Binding-site contacts:
Ligand atom O2P contacts residue GLY365 of chain 4.B at 3.4 Å.
Ligand atom C4 contacts residue SAE1 of chain 4.F at 3.6 Å.
Ligand atom N3 contacts residue SER329 of chain 4.B at 3.1 Å (h-bond).
Ligand atom C4 contacts residue SER329 of chain 4.B at 3.4 Å.
Ligand atom C5 contacts residue CYS331 of chain 4.B at 2.7 Å (hydrophobic).
Ligand atom C2 contacts residue SAE1 of chain 4.F at 3.5 Å.
Ligand atom O2P contacts residue GLY387 of chain 4.B at 3.5 Å (h-bond).
Ligand atom O3P contacts residue GLY387 of chain 4.B at 3.0 Å.
Ligand atom O1P contacts residue GLY328 of chain 4.B at 3.0 Å.
Ligand atom O4' contacts residue GLY328 of chain 4.B at 3.5 Å.
Ligand atom C2' contacts residue ASP364 of chain 4.B at 3.6 Å.
Ligand atom P contacts residue SER388 of chain 4.B at 3.4 Å.
Ligand atom P contacts residue GLY328 of chain 4.B at 3.6 Å.
Ligand atom P contacts residue SER329 of chain 4.B at 3.5 Å.
Ligand atom N7 contacts residue CYS331 of chain 4.B at 3.0 Å (h-bond).
Ligand atom N3 contacts residue SAE1 of chain 4.F at 3.5 Å.
Ligand atom C2 contacts residue SER329 of chain 4.B at 3.4 Å.
Ligand atom O3' contacts residue ARG322 of chain 4.B at 3.6 Å.
Ligand atom O3' contacts residue SER68 of chain 4.B at 3.3 Å (h-bond).
Ligand atom N1 contacts residue CYS331 of chain 4.B at 2.8 Å (h-bond).
Ligand atom O5' contacts residue SER329 of chain 4.B at 3.1 Å (h-bond).
Ligand atom O2P contacts residue GLY366 of chain 4.B at 3.4 Å (h-bond).
Ligand atom O3P contacts residue SER329 of chain 4.B at 3.0 Å (h-bond).
Ligand atom O5' contacts residue GLY328 of chain 4.B at 2.9 Å.
Ligand atom C2 contacts residue GLU335 of chain 4.B at 3.3 Å.
Ligand atom C3' contacts residue ASP364 of chain 4.B at 3.6 Å.
Ligand atom O1P contacts residue SER329 of chain 4.B at 3.0 Å (h-bond).
Ligand atom N1 contacts residue SAE1 of chain 4.F at 3.5 Å (h-bond).
Ligand atom O1P contacts residue GLY366 of chain 4.B at 3.7 Å.
Ligand atom N3 contacts residue GLU335 of chain 4.B at 3.5 Å (salt-bridge).
Ligand atom O3' contacts residue ASP364 of chain 4.B at 2.4 Å (salt-bridge).
Ligand atom C5 contacts residue SAE1 of chain 4.F at 3.7 Å.
Ligand atom O2' contacts residue ASP364 of chain 4.B at 2.5 Å (salt-bridge).
Ligand atom O2' contacts residue SAE1 of chain 4.F at 2.7 Å (h-bond).
Ligand atom C6 contacts residue CYS331 of chain 4.B at 1.8 Å (hydrophobic).
Ligand atom N1 contacts residue GLN334 of chain 4.B at 3.7 Å.
Ligand atom O1P contacts residue SER388 of chain 4.B at 3.1 Å (h-bond).
Ligand atom C6 contacts residue SAE1 of chain 4.F at 3.7 Å.
Ligand atom C2' contacts residue SAE1 of chain 4.F at 3.7 Å.
Ligand atom O3P contacts residue SER388 of chain 4.B at 2.4 Å (h-bond).

This protein binds this small molecule.
Small molecule (SMILES): O=P(O)(O)OC[C@H]1O[C@@H](n2cnc3c(Cl)[nH+]cnc32)[C@H](O)[C@@H]1O

Sequence of chain 4.B:
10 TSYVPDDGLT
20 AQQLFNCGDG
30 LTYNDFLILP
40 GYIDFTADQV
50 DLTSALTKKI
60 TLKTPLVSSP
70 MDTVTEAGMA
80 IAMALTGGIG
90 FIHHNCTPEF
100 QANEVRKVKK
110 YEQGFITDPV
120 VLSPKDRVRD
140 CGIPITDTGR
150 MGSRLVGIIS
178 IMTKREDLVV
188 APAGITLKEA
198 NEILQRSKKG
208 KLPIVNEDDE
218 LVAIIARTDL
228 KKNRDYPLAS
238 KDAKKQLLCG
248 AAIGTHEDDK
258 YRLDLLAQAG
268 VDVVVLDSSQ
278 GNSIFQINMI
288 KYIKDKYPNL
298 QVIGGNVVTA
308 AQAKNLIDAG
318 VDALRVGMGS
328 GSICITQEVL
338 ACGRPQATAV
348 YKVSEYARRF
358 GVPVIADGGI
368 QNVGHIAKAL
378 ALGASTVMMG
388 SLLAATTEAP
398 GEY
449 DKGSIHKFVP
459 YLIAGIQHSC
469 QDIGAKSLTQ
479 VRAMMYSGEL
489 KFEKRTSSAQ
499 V